Sequence of chain 1.C:
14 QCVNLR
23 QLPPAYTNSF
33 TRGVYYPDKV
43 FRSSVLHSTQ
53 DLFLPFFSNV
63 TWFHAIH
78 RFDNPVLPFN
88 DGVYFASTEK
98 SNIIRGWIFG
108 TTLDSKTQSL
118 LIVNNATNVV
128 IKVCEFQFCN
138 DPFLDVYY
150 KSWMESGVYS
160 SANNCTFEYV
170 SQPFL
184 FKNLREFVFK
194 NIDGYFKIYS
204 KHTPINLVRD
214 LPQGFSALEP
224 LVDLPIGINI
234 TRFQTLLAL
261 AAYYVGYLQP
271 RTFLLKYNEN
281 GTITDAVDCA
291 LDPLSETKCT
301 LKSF

The small molecule below binds the protein below.
Small molecule (SMILES): CC(=O)N[C@@H]1[C@@H](O)[C@H](O)[C@@H](CO)O[C@H]1O

Binding-site contacts:
Ligand atom O5 contacts residue ASN61 of chain 1.C at 2.4 Å (h-bond).
Ligand atom C7 contacts residue ASN61 of chain 1.C at 3.2 Å.
Ligand atom C1 contacts residue ASN61 of chain 1.C at 1.5 Å.
Ligand atom C8 contacts residue PHE59 of chain 1.C at 3.6 Å (hydrophobic).
Ligand atom C4 contacts residue ASN61 of chain 1.C at 4.3 Å.
Ligand atom C3 contacts residue ASN61 of chain 1.C at 3.9 Å.
Ligand atom C8 contacts residue SER60 of chain 1.C at 4.1 Å.
Ligand atom O7 contacts residue ASN61 of chain 1.C at 3.0 Å (h-bond).
Ligand atom C5 contacts residue ASN61 of chain 1.C at 3.8 Å.
Ligand atom C2 contacts residue ASN61 of chain 1.C at 2.5 Å.
Ligand atom C8 contacts residue ASN61 of chain 1.C at 4.3 Å.
Ligand atom N2 contacts residue ASN61 of chain 1.C at 2.9 Å (h-bond).